Sequence of chain 31.C:
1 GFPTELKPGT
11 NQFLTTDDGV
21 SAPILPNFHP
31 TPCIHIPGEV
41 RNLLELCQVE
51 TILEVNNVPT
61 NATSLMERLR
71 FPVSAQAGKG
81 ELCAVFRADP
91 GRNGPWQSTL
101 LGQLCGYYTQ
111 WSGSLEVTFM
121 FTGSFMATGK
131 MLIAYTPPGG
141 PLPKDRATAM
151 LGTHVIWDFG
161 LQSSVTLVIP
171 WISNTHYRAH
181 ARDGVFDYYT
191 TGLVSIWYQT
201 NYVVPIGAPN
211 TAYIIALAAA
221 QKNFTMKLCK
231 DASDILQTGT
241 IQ

The small molecule below binds the protein below.
Small molecule (SMILES): Cc1nc(-c2ccc(OCCCCCN3CCN(c4ccnc(N)c4)C3=O)cc2)no1

Sequence of chain 35.C:
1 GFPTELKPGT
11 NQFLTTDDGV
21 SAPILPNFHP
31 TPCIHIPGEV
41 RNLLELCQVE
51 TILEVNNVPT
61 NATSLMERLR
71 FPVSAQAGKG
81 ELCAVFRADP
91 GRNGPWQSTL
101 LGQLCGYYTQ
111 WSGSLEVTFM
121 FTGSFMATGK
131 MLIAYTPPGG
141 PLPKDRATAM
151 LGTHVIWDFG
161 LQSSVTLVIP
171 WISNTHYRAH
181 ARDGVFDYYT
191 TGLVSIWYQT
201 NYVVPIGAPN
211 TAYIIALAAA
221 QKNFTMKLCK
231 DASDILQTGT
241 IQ

Sequence of chain 35.A:
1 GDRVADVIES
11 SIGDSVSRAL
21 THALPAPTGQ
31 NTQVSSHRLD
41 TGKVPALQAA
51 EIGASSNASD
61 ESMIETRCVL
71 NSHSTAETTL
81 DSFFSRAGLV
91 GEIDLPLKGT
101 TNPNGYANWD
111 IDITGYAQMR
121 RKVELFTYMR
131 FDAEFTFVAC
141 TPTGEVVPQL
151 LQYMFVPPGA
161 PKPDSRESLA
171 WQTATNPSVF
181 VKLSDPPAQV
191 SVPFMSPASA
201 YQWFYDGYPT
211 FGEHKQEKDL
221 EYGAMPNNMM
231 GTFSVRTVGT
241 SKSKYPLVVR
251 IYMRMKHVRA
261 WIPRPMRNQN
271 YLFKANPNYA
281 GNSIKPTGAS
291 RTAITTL

Binding-site contacts:
Ligand atom C15 contacts residue VAL192 of chain 35.A at 3.2 Å (hydrophobic).
Ligand atom N6 contacts residue ILE24 of chain 35.C at 3.9 Å.
Ligand atom C2 contacts residue THR114 of chain 35.A at 3.6 Å.
Ligand atom N1 contacts residue THR114 of chain 35.A at 4.0 Å.
Ligand atom C14 contacts residue MET195 of chain 35.A at 3.9 Å (hydrophobic).
Ligand atom C13 contacts residue PHE135 of chain 35.A at 3.4 Å (hydrophobic).
Ligand atom C8 contacts residue TYR201 of chain 35.A at 3.3 Å (hydrophobic).
Ligand atom C16 contacts residue ILE111 of chain 35.A at 3.5 Å (hydrophobic).
Ligand atom C9 contacts residue ILE113 of chain 35.A at 3.7 Å (hydrophobic).
Ligand atom C19 contacts residue ILE24 of chain 35.C at 3.5 Å (hydrophobic).
Ligand atom N2 contacts residue TRP203 of chain 35.A at 3.9 Å.
Ligand atom C22 contacts residue VAL179 of chain 35.A at 3.4 Å (hydrophobic).
Ligand atom C2 contacts residue ASP112 of chain 35.A at 2.8 Å.
Ligand atom O2 contacts residue PHE137 of chain 35.A at 4.0 Å.
Ligand atom C7 contacts residue ASN228 of chain 35.A at 3.8 Å.
Ligand atom C3 contacts residue ASP112 of chain 35.A at 3.0 Å.
Ligand atom C14 contacts residue PHE135 of chain 35.A at 3.7 Å (hydrophobic).
Ligand atom C13 contacts residue MET195 of chain 35.A at 3.9 Å (hydrophobic).
Ligand atom C5 contacts residue TRP203 of chain 35.A at 3.8 Å (hydrophobic).
Ligand atom C12 contacts residue MET195 of chain 35.A at 3.8 Å (hydrophobic).
Ligand atom C13 contacts residue ILE111 of chain 35.A at 4.0 Å (hydrophobic).
Ligand atom O1 contacts residue MET195 of chain 35.A at 3.2 Å.
Ligand atom C16 contacts residue PHE135 of chain 35.A at 3.4 Å (hydrophobic).
Ligand atom C14 contacts residue PHE155 of chain 35.A at 3.9 Å (hydrophobic).
Ligand atom C19 contacts residue VAL192 of chain 35.A at 3.4 Å (hydrophobic).
Ligand atom N5 contacts residue PHE233 of chain 35.A at 3.2 Å.
Ligand atom C17 contacts residue PHE135 of chain 35.A at 3.9 Å (hydrophobic).
Ligand atom C18 contacts residue PHE155 of chain 35.A at 3.9 Å (hydrophobic).
Ligand atom C15 contacts residue MET195 of chain 35.A at 3.8 Å (hydrophobic).
Ligand atom N6 contacts residue PHE155 of chain 35.A at 3.8 Å.
Ligand atom C17 contacts residue PHE155 of chain 35.A at 3.7 Å (hydrophobic).
Ligand atom O3 contacts residue ILE113 of chain 35.A at 3.0 Å (h-bond).
Ligand atom C4 contacts residue TRP203 of chain 35.A at 4.0 Å (hydrophobic).
Ligand atom N5 contacts residue PHE137 of chain 35.A at 3.5 Å.
Ligand atom C7 contacts residue TYR201 of chain 35.A at 3.8 Å (hydrophobic).
Ligand atom N4 contacts residue TRP203 of chain 35.A at 3.6 Å (h-bond).
Ligand atom O3 contacts residue ASP112 of chain 35.A at 3.6 Å.
Ligand atom O2 contacts residue PHE233 of chain 35.A at 3.0 Å.
Ligand atom C16 contacts residue PHE155 of chain 35.A at 3.9 Å (hydrophobic).
Ligand atom N1 contacts residue ASP112 of chain 35.A at 3.9 Å.